Binding-site contacts:
Ligand atom C2A contacts residue ILE222 of chain 1.A at 3.4 Å (hydrophobic).
Ligand atom O2D contacts residue ARG236 of chain 1.A at 2.5 Å (salt-bridge).
Ligand atom NB contacts residue ASP221 of chain 1.A at 3.0 Å (salt-bridge).
Ligand atom CMA contacts residue ILE222 of chain 1.A at 3.4 Å (hydrophobic).
Ligand atom CHA contacts residue TYR230 of chain 1.A at 3.4 Å (hydrophobic).
Ligand atom C1C contacts residue ASP221 of chain 1.A at 3.1 Å.
Ligand atom C4B contacts residue TYR277 of chain 1.A at 2.8 Å (hydrophobic).
Ligand atom OB contacts residue ASP221 of chain 1.A at 3.3 Å (salt-bridge).
Ligand atom CGD contacts residue ARG236 of chain 1.A at 3.3 Å.
Ligand atom C3C contacts residue ILE273 of chain 1.A at 3.3 Å (hydrophobic).
Ligand atom C4A contacts residue ILE222 of chain 1.A at 3.3 Å (hydrophobic).
Ligand atom O1D contacts residue MSE270 of chain 1.A at 3.2 Å.
Ligand atom CGD contacts residue MSE270 of chain 1.A at 3.3 Å.
Ligand atom O1A contacts residue HIS304 of chain 1.A at 3.1 Å (h-bond).
Ligand atom ND contacts residue ASP221 of chain 1.A at 3.3 Å (salt-bridge).
Ligand atom CBA contacts residue TYR230 of chain 1.A at 3.4 Å (hydrophobic).
Ligand atom CHA contacts residue HIS274 of chain 1.A at 3.3 Å.
Ligand atom OB contacts residue TYR277 of chain 1.A at 2.7 Å (h-bond).
Ligand atom C4C contacts residue ASP221 of chain 1.A at 3.0 Å.
Ligand atom NB contacts residue TYR277 of chain 1.A at 3.2 Å (h-bond).
Ligand atom O2D contacts residue MSE270 of chain 1.A at 2.7 Å.
Ligand atom C4D contacts residue HIS274 of chain 1.A at 3.2 Å.
Ligand atom CGA contacts residue HIS304 of chain 1.A at 3.2 Å.
Ligand atom O1A contacts residue HIS274 of chain 1.A at 3.3 Å (h-bond).
Ligand atom C1A contacts residue ILE222 of chain 1.A at 3.3 Å (hydrophobic).
Ligand atom O1A contacts residue THR286 of chain 1.A at 3.4 Å (h-bond).
Ligand atom O1D contacts residue ARG236 of chain 1.A at 2.9 Å (salt-bridge).
Ligand atom CAC contacts residue CYS40 of chain 1.A at 2.5 Å (hydrophobic).
Ligand atom O2A contacts residue TYR190 of chain 1.A at 2.4 Å (h-bond).
Ligand atom NC contacts residue ASP221 of chain 1.A at 2.5 Å (salt-bridge).
Ligand atom CBC contacts residue CYS40 of chain 1.A at 1.6 Å (hydrophobic).
Ligand atom CMA contacts residue TYR190 of chain 1.A at 3.1 Å (hydrophobic).
Ligand atom CHD contacts residue PRO223 of chain 1.A at 3.3 Å (hydrophobic).
Ligand atom CBD contacts residue HIS274 of chain 1.A at 3.3 Å.
Ligand atom NA contacts residue HIS274 of chain 1.A at 3.2 Å (h-bond).
Ligand atom O2A contacts residue HIS304 of chain 1.A at 2.8 Å (h-bond).
Ligand atom CMB contacts residue TYR190 of chain 1.A at 3.1 Å (hydrophobic).
Ligand atom C3A contacts residue ILE222 of chain 1.A at 3.1 Å (hydrophobic).
Ligand atom C1A contacts residue HIS274 of chain 1.A at 3.1 Å.
Ligand atom OC contacts residue ASP221 of chain 1.A at 3.2 Å (salt-bridge).

Sequence of chain 1.A:
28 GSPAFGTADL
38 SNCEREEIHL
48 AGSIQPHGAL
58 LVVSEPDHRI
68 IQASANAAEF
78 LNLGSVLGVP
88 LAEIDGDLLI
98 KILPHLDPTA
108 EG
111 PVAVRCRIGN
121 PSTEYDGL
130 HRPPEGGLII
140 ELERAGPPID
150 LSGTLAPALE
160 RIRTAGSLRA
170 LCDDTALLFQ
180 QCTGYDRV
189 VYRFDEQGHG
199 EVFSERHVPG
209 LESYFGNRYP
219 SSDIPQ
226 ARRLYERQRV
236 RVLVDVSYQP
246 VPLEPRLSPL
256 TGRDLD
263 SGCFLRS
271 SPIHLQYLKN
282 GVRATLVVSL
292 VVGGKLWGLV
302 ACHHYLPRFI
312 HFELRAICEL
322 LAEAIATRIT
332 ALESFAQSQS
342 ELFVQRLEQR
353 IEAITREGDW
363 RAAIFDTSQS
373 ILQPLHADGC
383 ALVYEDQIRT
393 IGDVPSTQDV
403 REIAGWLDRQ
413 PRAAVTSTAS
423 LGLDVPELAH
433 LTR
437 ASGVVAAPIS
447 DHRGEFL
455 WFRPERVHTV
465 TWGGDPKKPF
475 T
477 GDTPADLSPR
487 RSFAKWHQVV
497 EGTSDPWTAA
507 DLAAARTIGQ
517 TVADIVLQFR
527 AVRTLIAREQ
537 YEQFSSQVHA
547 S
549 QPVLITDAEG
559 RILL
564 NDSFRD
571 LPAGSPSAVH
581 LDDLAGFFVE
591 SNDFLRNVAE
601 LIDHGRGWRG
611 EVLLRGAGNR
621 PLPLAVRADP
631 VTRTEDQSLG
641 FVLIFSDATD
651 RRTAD

A small-molecule ligand and the protein it binds are described below.
Small molecule (SMILES): C=CC1=C(C)/C(=C/c2[nH]c(/C=C3\N=C(/C=C4\NC(=O)C(C)=C4C=C)C(C)=C3CCC(=O)O)c(CCC(=O)O)c2C)NC1=O